Sequence of chain 1.C:
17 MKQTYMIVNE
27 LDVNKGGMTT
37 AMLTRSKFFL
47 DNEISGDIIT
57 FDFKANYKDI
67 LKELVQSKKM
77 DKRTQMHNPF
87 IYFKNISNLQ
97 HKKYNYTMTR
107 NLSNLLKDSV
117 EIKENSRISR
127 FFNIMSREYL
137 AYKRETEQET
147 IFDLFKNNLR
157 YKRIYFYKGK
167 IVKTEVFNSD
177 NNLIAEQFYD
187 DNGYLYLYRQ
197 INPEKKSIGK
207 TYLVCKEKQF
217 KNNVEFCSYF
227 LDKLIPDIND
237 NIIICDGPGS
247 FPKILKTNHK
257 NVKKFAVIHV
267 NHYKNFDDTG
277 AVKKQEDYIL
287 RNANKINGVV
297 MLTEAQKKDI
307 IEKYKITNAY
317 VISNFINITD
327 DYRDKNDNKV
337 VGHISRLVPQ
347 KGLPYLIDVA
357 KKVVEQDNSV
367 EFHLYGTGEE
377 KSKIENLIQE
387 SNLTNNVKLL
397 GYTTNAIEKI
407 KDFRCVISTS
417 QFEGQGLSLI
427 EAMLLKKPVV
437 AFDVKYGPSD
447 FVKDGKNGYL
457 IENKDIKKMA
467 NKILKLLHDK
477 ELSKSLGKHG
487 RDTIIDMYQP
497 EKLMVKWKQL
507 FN

A small-molecule ligand and the protein it binds are described below.
Small molecule (SMILES): O=P(O)(O)OC[C@@H](O)[C@@H](O)[C@@H](O)COP(=O)(O)OC[C@@H](O[C@@H]1O[C@@H](CO)[C@H](O)[C@@H](O)[C@@H]1O)[C@@H](O)[C@@H](O)COP(=O)(O)OC[C@@H](O)[C@@H](O)[C@@H](O)COP(=O)(O)OC[C@@H](O)[C@@H](O)[C@@H](O)CO

Binding-site contacts:
Ligand atom OBU contacts residue ARG342 of chain 1.C at 3.6 Å.
Ligand atom OBS contacts residue GLN346 of chain 1.C at 3.2 Å (h-bond).
Ligand atom O6 contacts residue GLN281 of chain 1.C at 3.6 Å.
Ligand atom OAD contacts residue THR35 of chain 1.C at 2.8 Å (h-bond).
Ligand atom OBX contacts residue SER246 of chain 1.C at 2.8 Å (h-bond).
Ligand atom OAI contacts residue LYS279 of chain 1.C at 3.6 Å.
Ligand atom OAF contacts residue PRO244 of chain 1.C at 3.4 Å.
Ligand atom PAX contacts residue GLY32 of chain 1.C at 3.6 Å.
Ligand atom PBF contacts residue GLY245 of chain 1.C at 3.8 Å.
Ligand atom CAZ contacts residue MET34 of chain 1.C at 3.8 Å (hydrophobic).
Ligand atom CAV contacts residue ARG342 of chain 1.C at 3.8 Å.
Ligand atom OBS contacts residue VAL266 of chain 1.C at 3.3 Å.
Ligand atom OAI contacts residue ASN271 of chain 1.C at 3.0 Å (h-bond).
Ligand atom OBR contacts residue ASN271 of chain 1.C at 2.9 Å (h-bond).
Ligand atom OAW contacts residue GLY33 of chain 1.C at 3.7 Å.
Ligand atom OBR contacts residue PHE418 of chain 1.C at 3.2 Å.
Ligand atom OAD contacts residue MET34 of chain 1.C at 3.6 Å (h-bond).
Ligand atom OBT contacts residue UDP1 of chain 1.X at 3.3 Å (h-bond).
Ligand atom OAF contacts residue GLY245 of chain 1.C at 2.9 Å (h-bond).
Ligand atom OBO contacts residue LYS249 of chain 1.C at 3.4 Å.
Ligand atom OBX contacts residue GLY243 of chain 1.C at 3.6 Å.
Ligand atom OBG contacts residue ASN25 of chain 1.C at 3.8 Å.
Ligand atom OAD contacts residue GLY32 of chain 1.C at 3.1 Å (h-bond).
Ligand atom CAT contacts residue ARG342 of chain 1.C at 3.6 Å.
Ligand atom OBX contacts residue GLY245 of chain 1.C at 3.5 Å (h-bond).
Ligand atom OBU contacts residue GLY32 of chain 1.C at 3.0 Å (h-bond).
Ligand atom OAD contacts residue GLY33 of chain 1.C at 3.8 Å.
Ligand atom OAE contacts residue MET34 of chain 1.C at 3.4 Å.
Ligand atom C6 contacts residue GLN281 of chain 1.C at 3.6 Å.
Ligand atom OAH contacts residue LYS249 of chain 1.C at 3.1 Å (salt-bridge).
Ligand atom CBH contacts residue ASN25 of chain 1.C at 3.5 Å.
Ligand atom OAQ contacts residue VAL266 of chain 1.C at 3.7 Å.
Ligand atom OAW contacts residue MET34 of chain 1.C at 3.2 Å (h-bond).
Ligand atom OAH contacts residue ASN219 of chain 1.C at 3.3 Å.
Ligand atom OBY contacts residue GLY245 of chain 1.C at 3.3 Å.
Ligand atom OBR contacts residue LYS279 of chain 1.C at 3.0 Å (salt-bridge).
Ligand atom OBS contacts residue ARG342 of chain 1.C at 3.7 Å.
Ligand atom OAG contacts residue ASN25 of chain 1.C at 3.1 Å (h-bond).
Ligand atom OBY contacts residue GLN281 of chain 1.C at 3.5 Å (h-bond).
Ligand atom OAB contacts residue LYS279 of chain 1.C at 3.6 Å.